Sequence of chain 1.A:
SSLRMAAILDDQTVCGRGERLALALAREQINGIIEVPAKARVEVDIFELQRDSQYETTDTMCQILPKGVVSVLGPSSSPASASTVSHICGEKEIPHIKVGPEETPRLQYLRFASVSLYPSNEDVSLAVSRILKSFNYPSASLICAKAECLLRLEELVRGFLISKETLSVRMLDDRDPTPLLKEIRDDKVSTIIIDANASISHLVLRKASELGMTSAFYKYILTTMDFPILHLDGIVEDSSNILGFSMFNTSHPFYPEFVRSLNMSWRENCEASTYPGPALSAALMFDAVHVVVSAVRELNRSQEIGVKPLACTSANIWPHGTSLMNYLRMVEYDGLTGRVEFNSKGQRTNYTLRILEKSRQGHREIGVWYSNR

Binding-site contacts:
Ligand atom C3 contacts residue ASN353 of chain 1.A at 3.8 Å.
Ligand atom C1 contacts residue GLU344 of chain 1.A at 3.4 Å.
Ligand atom C5 contacts residue ASN353 of chain 1.A at 3.6 Å.
Ligand atom C2 contacts residue ARG342 of chain 1.A at 4.5 Å.
Ligand atom O5 contacts residue ARG342 of chain 1.A at 3.7 Å.
Ligand atom O5 contacts residue ASN353 of chain 1.A at 2.4 Å (h-bond).
Ligand atom C1 contacts residue ASN353 of chain 1.A at 1.5 Å.
Ligand atom C3 contacts residue ARG342 of chain 1.A at 4.4 Å.
Ligand atom N2 contacts residue ASN353 of chain 1.A at 3.1 Å (h-bond).
Ligand atom O6 contacts residue ARG342 of chain 1.A at 3.5 Å.
Ligand atom C2 contacts residue GLU344 of chain 1.A at 3.7 Å.
Ligand atom C4 contacts residue ARG342 of chain 1.A at 4.2 Å.
Ligand atom O5 contacts residue GLU344 of chain 1.A at 3.7 Å.
Ligand atom C1 contacts residue ARG342 of chain 1.A at 4.4 Å.
Ligand atom O6 contacts residue ASP337 of chain 1.A at 4.1 Å.
Ligand atom C5 contacts residue ARG342 of chain 1.A at 4.5 Å.
Ligand atom O3 contacts residue ARG342 of chain 1.A at 4.0 Å.
Ligand atom C7 contacts residue ASN353 of chain 1.A at 3.7 Å.
Ligand atom O7 contacts residue GLU344 of chain 1.A at 4.3 Å.
Ligand atom C2 contacts residue ASN353 of chain 1.A at 2.5 Å.
Ligand atom O7 contacts residue ASN353 of chain 1.A at 3.8 Å.
Ligand atom C4 contacts residue ASN353 of chain 1.A at 4.2 Å.

This protein binds this small molecule.
Small molecule (SMILES): CC(=O)N[C@@H]1[C@@H](O)[C@H](O)[C@@H](CO)O[C@H]1O